The protein below binds the small molecule below.
Small molecule (SMILES): O=c1[nH]cnc2c1ncn2[C@@H]1O[C@H](COP(=O)(O)O)[C@@H](O)[C@H]1O

Binding-site contacts:
Ligand atom C3' contacts residue SER73 of chain 1.G at 3.2 Å.
Ligand atom C3' contacts residue ARG327 of chain 1.G at 3.6 Å.
Ligand atom O3' contacts residue SER73 of chain 1.G at 3.1 Å (h-bond).
Ligand atom O3P contacts residue SER393 of chain 1.G at 2.8 Å (h-bond).
Ligand atom P contacts residue SER334 of chain 1.G at 3.5 Å.
Ligand atom O2P contacts residue GLY333 of chain 1.G at 3.3 Å.
Ligand atom C2 contacts residue GLN446 of chain 1.G at 3.3 Å.
Ligand atom O2P contacts residue GLY371 of chain 1.G at 3.3 Å (h-bond).
Ligand atom C6 contacts residue GLY420 of chain 1.G at 3.6 Å.
Ligand atom C5 contacts residue ILE335 of chain 1.G at 3.5 Å (hydrophobic).
Ligand atom C4 contacts residue CYS336 of chain 1.G at 2.5 Å (hydrophobic).
Ligand atom N1 contacts residue CYS336 of chain 1.G at 3.0 Å (h-bond).
Ligand atom C5 contacts residue CYS336 of chain 1.G at 3.3 Å (hydrophobic).
Ligand atom O3' contacts residue ARG327 of chain 1.G at 3.1 Å (salt-bridge).
Ligand atom O6 contacts residue MET419 of chain 1.G at 2.9 Å (h-bond).
Ligand atom N3 contacts residue CYS336 of chain 1.G at 1.6 Å (h-bond).
Ligand atom O2P contacts residue SER334 of chain 1.G at 2.5 Å (h-bond).
Ligand atom C6 contacts residue CYS336 of chain 1.G at 3.5 Å (hydrophobic).
Ligand atom O5' contacts residue TYR416 of chain 1.G at 3.6 Å (h-bond).
Ligand atom C2 contacts residue THR338 of chain 1.G at 3.5 Å.
Ligand atom C8 contacts residue ILE335 of chain 1.G at 3.5 Å (hydrophobic).
Ligand atom N7 contacts residue ILE335 of chain 1.G at 3.4 Å.
Ligand atom O2P contacts residue GLY370 of chain 1.G at 3.4 Å.
Ligand atom C2 contacts residue CYS336 of chain 1.G at 2.1 Å (hydrophobic).
Ligand atom O3P contacts residue GLY392 of chain 1.G at 3.5 Å.
Ligand atom O3P contacts residue TYR416 of chain 1.G at 3.2 Å (h-bond).
Ligand atom N1 contacts residue GLN446 of chain 1.G at 2.8 Å (h-bond).
Ligand atom N7 contacts residue MET419 of chain 1.G at 3.2 Å (h-bond).
Ligand atom C3' contacts residue ASP369 of chain 1.G at 3.4 Å.
Ligand atom C2' contacts residue ASP369 of chain 1.G at 3.4 Å.
Ligand atom N9 contacts residue CYS336 of chain 1.G at 3.3 Å (h-bond).
Ligand atom O1P contacts residue GLY392 of chain 1.G at 3.2 Å (h-bond).
Ligand atom O2' contacts residue ASP369 of chain 1.G at 2.5 Å (salt-bridge).
Ligand atom O3' contacts residue ASP369 of chain 1.G at 2.5 Å (salt-bridge).
Ligand atom O3P contacts residue SER334 of chain 1.G at 2.8 Å (h-bond).
Ligand atom C2' contacts residue ARG327 of chain 1.G at 3.5 Å.
Ligand atom O6 contacts residue GLY418 of chain 1.G at 3.5 Å.
Ligand atom C8 contacts residue MET75 of chain 1.G at 3.5 Å (hydrophobic).
Ligand atom O6 contacts residue GLY420 of chain 1.G at 2.4 Å (h-bond).
Ligand atom O1P contacts residue GLY370 of chain 1.G at 3.5 Å (h-bond).

Sequence of chain 1.G:
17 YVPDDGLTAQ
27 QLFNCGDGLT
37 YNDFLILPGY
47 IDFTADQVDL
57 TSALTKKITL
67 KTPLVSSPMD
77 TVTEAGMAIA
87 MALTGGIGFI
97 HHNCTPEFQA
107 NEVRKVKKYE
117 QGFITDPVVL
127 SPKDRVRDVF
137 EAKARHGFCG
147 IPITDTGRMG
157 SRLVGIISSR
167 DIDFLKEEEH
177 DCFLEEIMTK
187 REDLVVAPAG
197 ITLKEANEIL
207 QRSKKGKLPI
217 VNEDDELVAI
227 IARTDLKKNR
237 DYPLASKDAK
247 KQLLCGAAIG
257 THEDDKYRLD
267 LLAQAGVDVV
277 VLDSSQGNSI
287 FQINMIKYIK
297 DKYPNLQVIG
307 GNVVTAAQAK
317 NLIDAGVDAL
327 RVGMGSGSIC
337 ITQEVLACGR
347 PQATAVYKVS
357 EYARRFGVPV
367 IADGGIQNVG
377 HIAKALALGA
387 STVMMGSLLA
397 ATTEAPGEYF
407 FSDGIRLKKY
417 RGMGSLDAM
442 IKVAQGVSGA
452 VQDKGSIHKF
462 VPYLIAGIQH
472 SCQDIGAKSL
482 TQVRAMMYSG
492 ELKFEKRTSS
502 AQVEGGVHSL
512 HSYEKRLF